Sequence of chain 3.B:
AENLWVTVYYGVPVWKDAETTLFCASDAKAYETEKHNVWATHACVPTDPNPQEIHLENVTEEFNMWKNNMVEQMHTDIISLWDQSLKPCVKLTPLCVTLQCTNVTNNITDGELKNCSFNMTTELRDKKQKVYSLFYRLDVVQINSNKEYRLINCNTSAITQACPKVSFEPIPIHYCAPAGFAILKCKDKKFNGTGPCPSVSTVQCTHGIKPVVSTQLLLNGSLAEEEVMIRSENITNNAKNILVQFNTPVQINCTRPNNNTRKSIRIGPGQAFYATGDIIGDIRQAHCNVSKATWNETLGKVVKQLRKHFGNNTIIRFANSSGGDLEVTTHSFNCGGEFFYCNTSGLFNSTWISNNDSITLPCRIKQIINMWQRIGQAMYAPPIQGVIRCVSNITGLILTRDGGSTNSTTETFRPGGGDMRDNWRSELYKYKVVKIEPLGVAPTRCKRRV

Binding-site contacts:
Ligand atom O6 contacts residue GLY348 of chain 3.B at 3.9 Å.
Ligand atom O3 contacts residue GLU181 of chain 3.B at 3.7 Å.
Ligand atom C2 contacts residue SER415 of chain 3.B at 3.5 Å.
Ligand atom O4 contacts residue VAL414 of chain 3.B at 3.7 Å.
Ligand atom O7 contacts residue GLU181 of chain 3.B at 3.4 Å (salt-bridge).
Ligand atom N2 contacts residue SER415 of chain 3.B at 3.0 Å (h-bond).
Ligand atom O5 contacts residue CYS413 of chain 3.B at 3.6 Å.
Ligand atom O3 contacts residue LYS35 of chain 3.B at 4.0 Å.
Ligand atom C8 contacts residue ASN346 of chain 3.B at 3.6 Å.
Ligand atom C7 contacts residue ASN232 of chain 3.B at 3.5 Å.
Ligand atom C6 contacts residue CYS413 of chain 3.B at 3.9 Å (hydrophobic).
Ligand atom O5 contacts residue VAL414 of chain 3.B at 4.0 Å.
Ligand atom O5 contacts residue ASN232 of chain 3.B at 2.3 Å (h-bond).
Ligand atom C1 contacts residue GLU181 of chain 3.B at 3.9 Å.
Ligand atom C1 contacts residue VAL414 of chain 3.B at 3.8 Å (hydrophobic).
Ligand atom O7 contacts residue ASN232 of chain 3.B at 3.5 Å (h-bond).
Ligand atom C3 contacts residue ASN232 of chain 3.B at 3.8 Å.
Ligand atom C1 contacts residue SER415 of chain 3.B at 3.3 Å.
Ligand atom C6 contacts residue GLY348 of chain 3.B at 3.7 Å.
Ligand atom O5 contacts residue NAG1 of chain 3.W at 3.4 Å (h-bond).
Ligand atom C6 contacts residue NAG1 of chain 3.W at 4.0 Å.
Ligand atom O3 contacts residue CYS413 of chain 3.B at 3.7 Å.
Ligand atom C3 contacts residue VAL414 of chain 3.B at 3.5 Å (hydrophobic).
Ligand atom C6 contacts residue ARG412 of chain 3.B at 3.6 Å.
Ligand atom C4 contacts residue GLU181 of chain 3.B at 3.9 Å.
Ligand atom C1 contacts residue ASN232 of chain 3.B at 1.4 Å.
Ligand atom O7 contacts residue PRO182 of chain 3.B at 3.6 Å.
Ligand atom C5 contacts residue ASN232 of chain 3.B at 3.6 Å.
Ligand atom C3 contacts residue SER415 of chain 3.B at 3.9 Å.
Ligand atom O6 contacts residue GLY348 of chain 3.B at 2.8 Å (h-bond).
Ligand atom O6 contacts residue CYS413 of chain 3.B at 3.3 Å.
Ligand atom N2 contacts residue ASN232 of chain 3.B at 3.0 Å (h-bond).
Ligand atom O2 contacts residue GLU1 of chain 2.E at 3.7 Å.
Ligand atom O6 contacts residue CYS347 of chain 3.B at 3.8 Å.
Ligand atom C7 contacts residue SER415 of chain 3.B at 3.9 Å.
Ligand atom O6 contacts residue NAG1 of chain 3.W at 4.0 Å.
Ligand atom C2 contacts residue ASN232 of chain 3.B at 2.5 Å.
Ligand atom C5 contacts residue VAL414 of chain 3.B at 3.3 Å (hydrophobic).
Ligand atom C4 contacts residue VAL414 of chain 3.B at 3.7 Å (hydrophobic).
Ligand atom C8 contacts residue LEU231 of chain 3.B at 3.8 Å (hydrophobic).

This small molecule binds to this protein.
Small molecule (SMILES): CC(=O)N[C@H]1[C@H](O[C@H]2[C@H](O)[C@@H](NC(C)=O)CO[C@@H]2CO)O[C@H](CO)[C@@H](O[C@@H]2O[C@H](CO[C@H]3O[C@H](CO)[C@@H](O)[C@H](O[C@H]4O[C@H](CO)[C@@H](O)[C@H](O)[C@@H]4O)[C@@H]3O)[C@@H](O)[C@H](O[C@H]3O[C@H](CO)[C@@H](O)[C@H](O)[C@@H]3O[C@H]3O[C@H](CO)[C@@H](O)[C@H](O)[C@@H]3O)[C@@H]2O)[C@@H]1O

Sequence of chain 2.E:
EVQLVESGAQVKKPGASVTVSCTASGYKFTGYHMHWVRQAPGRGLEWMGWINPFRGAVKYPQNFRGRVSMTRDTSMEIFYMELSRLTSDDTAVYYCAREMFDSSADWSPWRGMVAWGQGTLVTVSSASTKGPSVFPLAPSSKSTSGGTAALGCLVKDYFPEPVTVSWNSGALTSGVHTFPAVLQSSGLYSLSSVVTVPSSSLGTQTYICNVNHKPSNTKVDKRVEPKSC